Sequence of chain 20.D:
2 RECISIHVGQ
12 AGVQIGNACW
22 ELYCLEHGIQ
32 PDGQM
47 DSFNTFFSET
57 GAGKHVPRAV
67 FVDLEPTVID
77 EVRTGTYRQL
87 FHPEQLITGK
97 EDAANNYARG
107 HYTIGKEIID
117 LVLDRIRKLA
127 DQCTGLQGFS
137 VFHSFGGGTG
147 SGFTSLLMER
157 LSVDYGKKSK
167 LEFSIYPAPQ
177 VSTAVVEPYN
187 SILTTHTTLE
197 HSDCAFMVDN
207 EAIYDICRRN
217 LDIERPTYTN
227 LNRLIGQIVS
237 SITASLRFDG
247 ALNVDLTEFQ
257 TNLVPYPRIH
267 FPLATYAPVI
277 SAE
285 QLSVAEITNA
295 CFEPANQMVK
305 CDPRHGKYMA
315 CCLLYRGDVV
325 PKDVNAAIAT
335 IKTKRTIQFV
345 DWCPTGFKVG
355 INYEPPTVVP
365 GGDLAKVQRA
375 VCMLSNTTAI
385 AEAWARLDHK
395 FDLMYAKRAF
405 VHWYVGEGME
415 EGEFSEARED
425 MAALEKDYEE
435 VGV

Binding-site contacts:
Ligand atom C17 contacts residue CN21 of chain 20.P at 0.1 Å.
Ligand atom C6 contacts residue CN21 of chain 20.P at 0.1 Å.
Ligand atom C21 contacts residue CN21 of chain 20.P at 0.1 Å.
Ligand atom O3 contacts residue CN21 of chain 20.P at 0.1 Å (h-bond).
Ligand atom S1 contacts residue SER178 of chain 20.D at 3.1 Å.
Ligand atom C5 contacts residue CN21 of chain 20.P at 0.1 Å.
Ligand atom C2 contacts residue CN21 of chain 20.P at 0.1 Å.
Ligand atom O4 contacts residue CN21 of chain 20.P at 0.1 Å (h-bond).
Ligand atom C15 contacts residue CN21 of chain 20.P at 0.1 Å.
Ligand atom C9 contacts residue CN21 of chain 20.P at 0.1 Å.
Ligand atom C3 contacts residue CN21 of chain 20.P at 0.1 Å.
Ligand atom O6 contacts residue CN21 of chain 20.P at 0.1 Å (h-bond).
Ligand atom C19 contacts residue CN21 of chain 20.P at 0.1 Å.
Ligand atom C13 contacts residue CN21 of chain 20.P at 0.1 Å.
Ligand atom O2 contacts residue CYS239 of chain 20.E at 3.1 Å (h-bond).
Ligand atom O6 contacts residue VAL181 of chain 1.D at 3.1 Å.
Ligand atom S1 contacts residue SER178 of chain 1.D at 3.1 Å.
Ligand atom C16 contacts residue CN21 of chain 20.P at 0.1 Å.
Ligand atom C14 contacts residue CN21 of chain 20.P at 0.1 Å.
Ligand atom C20 contacts residue CN21 of chain 20.P at 0.1 Å.
Ligand atom C18 contacts residue CN21 of chain 20.P at 0.1 Å.
Ligand atom C7 contacts residue CN21 of chain 20.P at 0.1 Å.
Ligand atom C12 contacts residue CN21 of chain 20.P at 0.1 Å.
Ligand atom O2 contacts residue CN21 of chain 20.P at 0.1 Å (h-bond).
Ligand atom S1 contacts residue CN21 of chain 20.P at 0.1 Å (h-bond).
Ligand atom C22 contacts residue CN21 of chain 20.P at 0.1 Å.
Ligand atom N1 contacts residue CN21 of chain 20.P at 0.1 Å (h-bond).
Ligand atom C10 contacts residue CN21 of chain 20.P at 0.1 Å.
Ligand atom C8 contacts residue CN21 of chain 20.P at 0.1 Å.
Ligand atom O3 contacts residue CYS239 of chain 1.E at 3.2 Å (h-bond).
Ligand atom O3 contacts residue CYS239 of chain 20.E at 3.2 Å (h-bond).
Ligand atom C11 contacts residue CN21 of chain 20.P at 0.1 Å.
Ligand atom O1 contacts residue CN21 of chain 20.P at 0.1 Å (h-bond).
Ligand atom O5 contacts residue LYS350 of chain 1.E at 2.9 Å.
Ligand atom C1 contacts residue CN21 of chain 20.P at 0.1 Å.
Ligand atom O2 contacts residue CYS239 of chain 1.E at 3.1 Å (h-bond).
Ligand atom O5 contacts residue LYS350 of chain 20.E at 2.9 Å.
Ligand atom C4 contacts residue CN21 of chain 20.P at 0.1 Å.
Ligand atom O5 contacts residue CN21 of chain 20.P at 0.1 Å (h-bond).
Ligand atom O6 contacts residue VAL181 of chain 20.D at 3.2 Å.

Sequence of chain 20.E:
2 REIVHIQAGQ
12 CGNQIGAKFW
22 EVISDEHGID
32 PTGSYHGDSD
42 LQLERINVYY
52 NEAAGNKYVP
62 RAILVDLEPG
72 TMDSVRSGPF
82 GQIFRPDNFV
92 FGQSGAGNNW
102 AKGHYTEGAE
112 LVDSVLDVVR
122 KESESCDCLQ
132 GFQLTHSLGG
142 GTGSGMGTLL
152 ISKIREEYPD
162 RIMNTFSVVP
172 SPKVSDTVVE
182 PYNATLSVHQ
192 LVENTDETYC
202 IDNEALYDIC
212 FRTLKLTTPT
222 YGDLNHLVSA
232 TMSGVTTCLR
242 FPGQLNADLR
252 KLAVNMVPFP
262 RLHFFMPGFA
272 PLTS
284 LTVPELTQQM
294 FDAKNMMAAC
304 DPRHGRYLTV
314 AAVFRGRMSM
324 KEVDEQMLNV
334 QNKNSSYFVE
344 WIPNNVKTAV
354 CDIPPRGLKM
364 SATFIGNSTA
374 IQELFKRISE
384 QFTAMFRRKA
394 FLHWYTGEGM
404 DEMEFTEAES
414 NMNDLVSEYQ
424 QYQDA

Sequence of chain 1.E:
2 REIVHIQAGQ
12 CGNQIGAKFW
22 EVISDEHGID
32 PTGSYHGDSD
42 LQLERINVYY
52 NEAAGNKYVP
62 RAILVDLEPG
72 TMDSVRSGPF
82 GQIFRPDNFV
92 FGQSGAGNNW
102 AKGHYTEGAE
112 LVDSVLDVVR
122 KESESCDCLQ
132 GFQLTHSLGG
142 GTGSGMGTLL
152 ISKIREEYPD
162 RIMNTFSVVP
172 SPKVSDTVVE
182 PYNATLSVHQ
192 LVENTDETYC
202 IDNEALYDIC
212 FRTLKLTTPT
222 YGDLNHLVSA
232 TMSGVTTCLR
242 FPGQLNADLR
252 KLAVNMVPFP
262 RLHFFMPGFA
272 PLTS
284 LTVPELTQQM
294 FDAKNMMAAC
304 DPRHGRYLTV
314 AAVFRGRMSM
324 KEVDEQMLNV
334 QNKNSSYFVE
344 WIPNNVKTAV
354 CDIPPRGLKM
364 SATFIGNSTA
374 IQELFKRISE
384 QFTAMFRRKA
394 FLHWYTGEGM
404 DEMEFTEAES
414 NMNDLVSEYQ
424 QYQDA

A small-molecule ligand and the protein it binds are described below.
Small molecule (SMILES): COc1cc2c(c(OC)c1OC)-c1ccc(OC)c(=O)cc1[C@@H](NC(=O)CS)CC2

Sequence of chain 1.D:
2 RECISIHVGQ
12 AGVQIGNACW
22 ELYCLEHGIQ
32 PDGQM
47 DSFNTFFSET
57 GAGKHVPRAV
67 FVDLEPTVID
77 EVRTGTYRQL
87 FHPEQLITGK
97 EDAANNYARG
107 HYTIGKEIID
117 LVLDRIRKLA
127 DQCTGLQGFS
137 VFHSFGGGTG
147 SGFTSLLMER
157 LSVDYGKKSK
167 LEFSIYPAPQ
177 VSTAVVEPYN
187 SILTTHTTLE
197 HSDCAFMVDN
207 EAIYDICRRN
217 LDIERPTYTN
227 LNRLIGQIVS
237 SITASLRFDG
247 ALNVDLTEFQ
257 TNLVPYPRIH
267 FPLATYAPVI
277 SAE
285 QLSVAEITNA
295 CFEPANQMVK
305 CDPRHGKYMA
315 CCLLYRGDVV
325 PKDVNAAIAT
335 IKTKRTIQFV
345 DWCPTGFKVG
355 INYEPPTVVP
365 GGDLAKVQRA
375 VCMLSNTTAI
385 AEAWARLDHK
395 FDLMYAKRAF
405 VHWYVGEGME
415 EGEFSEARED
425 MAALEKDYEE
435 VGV